Binding-site contacts:
Ligand atom O1B contacts residue SER146 of chain 1.C at 2.7 Å (h-bond).
Ligand atom O1B contacts residue GLN236 of chain 1.C at 3.1 Å (h-bond).
Ligand atom O9 contacts residue GLU200 of chain 1.C at 2.6 Å (salt-bridge).
Ligand atom C4 contacts residue GLN236 of chain 1.C at 3.7 Å.
Ligand atom C11 contacts residue LEU204 of chain 1.C at 3.1 Å (hydrophobic).
Ligand atom C1 contacts residue SER146 of chain 1.C at 3.5 Å.
Ligand atom O1A contacts residue SER146 of chain 1.C at 3.5 Å (h-bond).
Ligand atom O10 contacts residue GLY145 of chain 1.C at 4.1 Å.
Ligand atom C5 contacts residue GLY145 of chain 1.C at 3.6 Å.
Ligand atom C8 contacts residue TYR106 of chain 1.C at 3.8 Å (hydrophobic).
Ligand atom C8 contacts residue GLU200 of chain 1.C at 4.2 Å.
Ligand atom O10 contacts residue GLY144 of chain 1.C at 3.8 Å.
Ligand atom O7 contacts residue LEU204 of chain 1.C at 3.9 Å.
Ligand atom O1B contacts residue ARG147 of chain 1.C at 4.1 Å.
Ligand atom O1A contacts residue ARG147 of chain 1.C at 3.0 Å (salt-bridge).
Ligand atom C9 contacts residue LEU204 of chain 1.C at 3.9 Å (hydrophobic).
Ligand atom C1 contacts residue GLN236 of chain 1.C at 3.5 Å.
Ligand atom C6 contacts residue GLN236 of chain 1.C at 3.1 Å.
Ligand atom O9 contacts residue ASN196 of chain 1.C at 3.7 Å.
Ligand atom C4 contacts residue GLY235 of chain 1.C at 4.2 Å.
Ligand atom O4 contacts residue GLY145 of chain 1.C at 3.7 Å.
Ligand atom O8 contacts residue TYR106 of chain 1.C at 2.8 Å (h-bond).
Ligand atom C1 contacts residue ARG147 of chain 1.C at 3.9 Å.
Ligand atom C4 contacts residue GLY145 of chain 1.C at 3.2 Å.
Ligand atom O9 contacts residue TYR106 of chain 1.C at 3.1 Å (h-bond).
Ligand atom O3 contacts residue LYS232 of chain 1.C at 3.1 Å.
Ligand atom O9 contacts residue GLY238 of chain 1.C at 3.9 Å.
Ligand atom C9 contacts residue HIS193 of chain 1.C at 3.4 Å.
Ligand atom C9 contacts residue TYR106 of chain 1.C at 3.6 Å (hydrophobic).
Ligand atom O6 contacts residue GLN236 of chain 1.C at 4.2 Å.
Ligand atom O9 contacts residue HIS193 of chain 1.C at 3.2 Å.
Ligand atom C5 contacts residue GLN236 of chain 1.C at 4.1 Å.
Ligand atom O10 contacts residue THR165 of chain 1.C at 4.1 Å.
Ligand atom C9 contacts residue GLU200 of chain 1.C at 3.1 Å.
Ligand atom N5 contacts residue GLY145 of chain 1.C at 2.9 Å (h-bond).
Ligand atom C6 contacts residue GLY145 of chain 1.C at 4.0 Å.
Ligand atom C10 contacts residue GLY145 of chain 1.C at 3.9 Å.
Ligand atom O8 contacts residue GLN236 of chain 1.C at 3.4 Å (h-bond).
Ligand atom O1A contacts residue GLN236 of chain 1.C at 3.6 Å (h-bond).
Ligand atom O4 contacts residue GLN236 of chain 1.C at 3.2 Å (h-bond).

The protein below binds the small molecule below.
Small molecule (SMILES): CC(=O)N[C@@H]1[C@@H](O)[C@H](O[C@@H]2O[C@H](CO[C@]3(C(=O)O)C[C@H](O)[C@@H](NC(C)=O)[C@H]([C@H](O)[C@H](O)CO)O3)[C@H](O)[C@H](O)[C@H]2O)[C@@H](CO)O[C@H]1O

Sequence of chain 1.C:
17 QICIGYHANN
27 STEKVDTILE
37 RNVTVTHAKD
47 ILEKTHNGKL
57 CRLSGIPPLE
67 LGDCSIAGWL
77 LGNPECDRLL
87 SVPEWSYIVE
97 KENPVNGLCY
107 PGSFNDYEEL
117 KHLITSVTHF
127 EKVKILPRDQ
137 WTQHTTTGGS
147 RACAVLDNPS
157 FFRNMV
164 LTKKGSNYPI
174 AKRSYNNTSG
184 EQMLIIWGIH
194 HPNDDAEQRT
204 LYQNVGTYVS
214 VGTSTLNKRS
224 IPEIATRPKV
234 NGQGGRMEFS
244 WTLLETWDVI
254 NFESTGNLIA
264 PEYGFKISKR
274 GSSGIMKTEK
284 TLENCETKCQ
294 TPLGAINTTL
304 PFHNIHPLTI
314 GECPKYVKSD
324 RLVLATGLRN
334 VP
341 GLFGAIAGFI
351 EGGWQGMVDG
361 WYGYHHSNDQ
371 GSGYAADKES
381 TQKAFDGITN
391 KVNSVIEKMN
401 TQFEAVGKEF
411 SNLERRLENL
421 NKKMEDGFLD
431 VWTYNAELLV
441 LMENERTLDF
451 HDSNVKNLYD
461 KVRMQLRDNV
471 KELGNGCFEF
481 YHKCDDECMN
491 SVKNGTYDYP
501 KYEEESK